Sequence of chain 5.C:
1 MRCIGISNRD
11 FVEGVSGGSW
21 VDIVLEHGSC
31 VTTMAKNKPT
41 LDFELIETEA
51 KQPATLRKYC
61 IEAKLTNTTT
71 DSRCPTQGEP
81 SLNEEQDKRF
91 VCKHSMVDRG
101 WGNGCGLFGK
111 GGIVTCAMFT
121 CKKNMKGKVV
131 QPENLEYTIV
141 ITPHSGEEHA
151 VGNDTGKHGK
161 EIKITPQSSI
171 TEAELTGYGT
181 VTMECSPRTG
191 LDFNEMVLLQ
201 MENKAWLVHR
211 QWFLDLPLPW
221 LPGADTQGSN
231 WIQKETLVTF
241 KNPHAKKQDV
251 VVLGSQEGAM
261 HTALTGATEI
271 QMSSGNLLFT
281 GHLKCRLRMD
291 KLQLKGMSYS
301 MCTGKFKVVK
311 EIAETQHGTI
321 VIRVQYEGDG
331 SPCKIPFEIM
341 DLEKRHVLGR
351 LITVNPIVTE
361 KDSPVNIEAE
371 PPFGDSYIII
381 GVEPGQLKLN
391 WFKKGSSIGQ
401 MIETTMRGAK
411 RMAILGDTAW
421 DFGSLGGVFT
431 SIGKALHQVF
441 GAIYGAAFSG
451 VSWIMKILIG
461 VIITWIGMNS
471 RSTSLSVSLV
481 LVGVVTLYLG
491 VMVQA

A small-molecule ligand and the protein it binds are described below.
Small molecule (SMILES): CC(=O)N[C@@H]1[C@@H](O)[C@H](O)[C@@H](CO)O[C@H]1O

Binding-site contacts:
Ligand atom C8 contacts residue ARG89 of chain 5.C at 4.1 Å.
Ligand atom O5 contacts residue ASN67 of chain 5.C at 2.5 Å (h-bond).
Ligand atom C7 contacts residue ASN67 of chain 5.C at 3.7 Å.
Ligand atom O6 contacts residue ASN67 of chain 5.C at 3.7 Å.
Ligand atom C4 contacts residue ASN67 of chain 5.C at 4.3 Å.
Ligand atom C8 contacts residue PHE90 of chain 5.C at 3.6 Å (hydrophobic).
Ligand atom C7 contacts residue PHE90 of chain 5.C at 4.3 Å (hydrophobic).
Ligand atom C5 contacts residue ASN67 of chain 5.C at 3.8 Å.
Ligand atom N2 contacts residue ASN67 of chain 5.C at 2.8 Å (h-bond).
Ligand atom O7 contacts residue ASN67 of chain 5.C at 4.1 Å.
Ligand atom C1 contacts residue ASN67 of chain 5.C at 1.4 Å.
Ligand atom C3 contacts residue ASN67 of chain 5.C at 3.8 Å.
Ligand atom C8 contacts residue MET118 of chain 5.C at 4.0 Å (hydrophobic).
Ligand atom C2 contacts residue ASN67 of chain 5.C at 2.4 Å.